Sequence of chain 1.FA:
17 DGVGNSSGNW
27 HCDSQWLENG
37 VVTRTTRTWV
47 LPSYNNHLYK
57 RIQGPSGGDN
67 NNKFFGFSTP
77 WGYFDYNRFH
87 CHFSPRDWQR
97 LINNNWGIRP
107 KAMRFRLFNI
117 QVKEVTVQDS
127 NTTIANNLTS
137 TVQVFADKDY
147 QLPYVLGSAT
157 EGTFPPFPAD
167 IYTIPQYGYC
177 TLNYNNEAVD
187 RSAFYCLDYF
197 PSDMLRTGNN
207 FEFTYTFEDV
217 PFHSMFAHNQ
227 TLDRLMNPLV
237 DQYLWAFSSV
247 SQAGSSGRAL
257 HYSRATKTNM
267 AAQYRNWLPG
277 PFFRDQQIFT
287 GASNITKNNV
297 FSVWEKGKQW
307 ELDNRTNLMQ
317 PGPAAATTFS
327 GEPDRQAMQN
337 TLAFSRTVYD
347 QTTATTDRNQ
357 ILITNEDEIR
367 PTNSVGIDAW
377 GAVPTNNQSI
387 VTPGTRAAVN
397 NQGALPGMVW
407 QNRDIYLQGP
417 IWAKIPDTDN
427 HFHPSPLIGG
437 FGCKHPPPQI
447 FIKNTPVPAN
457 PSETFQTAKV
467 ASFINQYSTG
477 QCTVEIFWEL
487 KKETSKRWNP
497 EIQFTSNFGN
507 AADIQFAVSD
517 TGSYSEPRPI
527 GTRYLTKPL

Sequence of chain 1.HA:
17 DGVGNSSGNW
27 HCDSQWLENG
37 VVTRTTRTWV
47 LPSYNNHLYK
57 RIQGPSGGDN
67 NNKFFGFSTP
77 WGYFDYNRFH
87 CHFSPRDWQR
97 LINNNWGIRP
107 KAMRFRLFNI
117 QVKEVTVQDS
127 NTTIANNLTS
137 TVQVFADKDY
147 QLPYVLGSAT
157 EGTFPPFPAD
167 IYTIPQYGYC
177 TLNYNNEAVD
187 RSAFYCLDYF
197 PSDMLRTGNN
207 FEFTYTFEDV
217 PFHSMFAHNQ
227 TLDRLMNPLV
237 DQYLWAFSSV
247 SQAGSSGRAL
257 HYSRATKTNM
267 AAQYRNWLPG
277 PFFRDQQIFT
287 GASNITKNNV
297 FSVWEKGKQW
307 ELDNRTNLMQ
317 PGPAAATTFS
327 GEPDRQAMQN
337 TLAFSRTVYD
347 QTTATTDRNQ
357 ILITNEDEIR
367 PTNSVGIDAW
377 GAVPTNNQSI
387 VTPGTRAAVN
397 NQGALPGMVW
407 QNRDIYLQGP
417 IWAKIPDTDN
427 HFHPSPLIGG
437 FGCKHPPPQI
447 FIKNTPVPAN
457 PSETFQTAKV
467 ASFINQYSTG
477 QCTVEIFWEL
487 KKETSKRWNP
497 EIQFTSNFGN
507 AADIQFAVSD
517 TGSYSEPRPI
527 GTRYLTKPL

Binding-site contacts:
Ligand atom P contacts residue ASP425 of chain 1.HA at 3.7 Å.
Ligand atom N6 contacts residue GLY436 of chain 1.FA at 3.8 Å.
Ligand atom O4' contacts residue ASN426 of chain 1.HA at 4.0 Å.
Ligand atom N6 contacts residue PRO432 of chain 1.FA at 4.0 Å.
Ligand atom C8 contacts residue ASP425 of chain 1.HA at 4.1 Å.
Ligand atom O2P contacts residue HIS427 of chain 1.HA at 3.1 Å.
Ligand atom O2P contacts residue ASP425 of chain 1.HA at 3.2 Å (salt-bridge).
Ligand atom N9 contacts residue PRO217 of chain 1.FA at 4.2 Å.
Ligand atom N3 contacts residue PRO430 of chain 1.FA at 4.1 Å.
Ligand atom N6 contacts residue ASN408 of chain 1.FA at 3.9 Å.
Ligand atom N3 contacts residue PRO217 of chain 1.FA at 3.9 Å.
Ligand atom C2' contacts residue HIS429 of chain 1.FA at 3.7 Å.
Ligand atom N6 contacts residue GLY438 of chain 1.FA at 4.2 Å.
Ligand atom C2 contacts residue GLY438 of chain 1.FA at 3.9 Å.
Ligand atom C6 contacts residue SER431 of chain 1.FA at 3.8 Å.
Ligand atom N1 contacts residue PRO430 of chain 1.FA at 3.5 Å (h-bond).
Ligand atom C2 contacts residue PRO430 of chain 1.FA at 3.8 Å (hydrophobic).
Ligand atom O2P contacts residue ASN426 of chain 1.HA at 3.3 Å.
Ligand atom C5 contacts residue SER431 of chain 1.FA at 4.0 Å.
Ligand atom N1 contacts residue GLY438 of chain 1.FA at 3.7 Å.
Ligand atom C4' contacts residue HIS429 of chain 1.FA at 3.9 Å.
Ligand atom C2 contacts residue PRO217 of chain 1.FA at 3.8 Å (hydrophobic).
Ligand atom N9 contacts residue ASN426 of chain 1.HA at 4.1 Å.
Ligand atom O4' contacts residue HIS429 of chain 1.FA at 4.0 Å.
Ligand atom C6 contacts residue PRO217 of chain 1.FA at 4.0 Å (hydrophobic).
Ligand atom C5' contacts residue HIS429 of chain 1.FA at 3.1 Å.
Ligand atom C4 contacts residue PRO217 of chain 1.FA at 3.8 Å (hydrophobic).
Ligand atom N1 contacts residue PRO217 of chain 1.FA at 4.1 Å.
Ligand atom C2' contacts residue PRO430 of chain 1.FA at 3.5 Å (hydrophobic).
Ligand atom N6 contacts residue SER431 of chain 1.FA at 3.3 Å.
Ligand atom N6 contacts residue PRO430 of chain 1.FA at 4.1 Å.
Ligand atom N7 contacts residue ASN426 of chain 1.HA at 3.5 Å (h-bond).
Ligand atom C3' contacts residue HIS429 of chain 1.FA at 3.7 Å.
Ligand atom N7 contacts residue ASN408 of chain 1.FA at 3.5 Å (h-bond).
Ligand atom C5 contacts residue PRO217 of chain 1.FA at 3.8 Å (hydrophobic).
Ligand atom C8 contacts residue ASN426 of chain 1.HA at 3.0 Å.
Ligand atom O5' contacts residue HIS429 of chain 1.FA at 4.2 Å.
Ligand atom C5' contacts residue HIS427 of chain 1.HA at 4.0 Å.
Ligand atom C6 contacts residue PRO430 of chain 1.FA at 3.7 Å (hydrophobic).
Ligand atom N7 contacts residue SER431 of chain 1.FA at 3.8 Å.

The protein below binds the small molecule below.
Small molecule (SMILES): Nc1ncnc2c1ncn2[C@H]1C[C@H](O)[C@@H](COP(=O)(O)O)O1